Sequence of chain 1.A:
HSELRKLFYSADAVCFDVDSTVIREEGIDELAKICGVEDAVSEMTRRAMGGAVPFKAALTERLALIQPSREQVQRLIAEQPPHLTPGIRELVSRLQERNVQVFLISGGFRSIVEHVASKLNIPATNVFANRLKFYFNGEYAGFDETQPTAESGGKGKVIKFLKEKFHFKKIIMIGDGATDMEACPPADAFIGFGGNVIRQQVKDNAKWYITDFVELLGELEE

Binding-site contacts:
Ligand atom P7 contacts residue LYS158 of chain 1.A at 3.7 Å.
Ligand atom O5 contacts residue ALA181 of chain 1.A at 4.2 Å.
Ligand atom O4 contacts residue ASP179 of chain 1.A at 2.9 Å (salt-bridge).
Ligand atom N2 contacts residue THR182 of chain 1.A at 3.3 Å.
Ligand atom O5 contacts residue GLY180 of chain 1.A at 3.6 Å.
Ligand atom P7 contacts residue ASP22 of chain 1.A at 3.9 Å.
Ligand atom O10 contacts residue GLY110 of chain 1.A at 4.1 Å.
Ligand atom N2 contacts residue ASP183 of chain 1.A at 4.1 Å.
Ligand atom C3 contacts residue THR182 of chain 1.A at 4.4 Å.
Ligand atom O10 contacts residue ASP22 of chain 1.A at 3.0 Å.
Ligand atom C6 contacts residue ASP22 of chain 1.A at 4.1 Å.
Ligand atom C1 contacts residue LYS158 of chain 1.A at 3.9 Å.
Ligand atom O8 contacts residue LYS158 of chain 1.A at 2.9 Å (salt-bridge).
Ligand atom C3 contacts residue ASP183 of chain 1.A at 4.3 Å.
Ligand atom C6 contacts residue ASP179 of chain 1.A at 4.0 Å.
Ligand atom C6 contacts residue ASP183 of chain 1.A at 4.1 Å.
Ligand atom C3 contacts residue ASP179 of chain 1.A at 3.8 Å.
Ligand atom N2 contacts residue LYS158 of chain 1.A at 3.1 Å (salt-bridge).
Ligand atom O10 contacts residue VAL21 of chain 1.A at 4.4 Å.
Ligand atom P7 contacts residue GLY110 of chain 1.A at 4.2 Å.
Ligand atom C1 contacts residue ASP20 of chain 1.A at 4.0 Å.
Ligand atom C3 contacts residue GLY180 of chain 1.A at 4.0 Å.
Ligand atom O10 contacts residue LYS158 of chain 1.A at 4.2 Å.
Ligand atom O8 contacts residue ASP20 of chain 1.A at 4.4 Å.
Ligand atom O5 contacts residue THR182 of chain 1.A at 3.2 Å (h-bond).
Ligand atom N2 contacts residue ASP20 of chain 1.A at 4.2 Å.
Ligand atom O9 contacts residue GLU29 of chain 1.A at 3.0 Å (salt-bridge).
Ligand atom C6 contacts residue ASP20 of chain 1.A at 2.9 Å.
Ligand atom O8 contacts residue SER109 of chain 1.A at 4.0 Å.
Ligand atom O10 contacts residue SER109 of chain 1.A at 3.2 Å (h-bond).
Ligand atom O10 contacts residue ASP20 of chain 1.A at 3.4 Å (salt-bridge).
Ligand atom O8 contacts residue GLY111 of chain 1.A at 4.4 Å.
Ligand atom C6 contacts residue LYS158 of chain 1.A at 3.4 Å.
Ligand atom O4 contacts residue GLY180 of chain 1.A at 3.7 Å.
Ligand atom C1 contacts residue THR182 of chain 1.A at 4.4 Å.
Ligand atom P7 contacts residue SER109 of chain 1.A at 4.3 Å.
Ligand atom O8 contacts residue GLY110 of chain 1.A at 2.9 Å (h-bond).
Ligand atom O9 contacts residue ASP22 of chain 1.A at 3.5 Å (salt-bridge).
Ligand atom P7 contacts residue ASP20 of chain 1.A at 3.9 Å.
Ligand atom O4 contacts residue ASP183 of chain 1.A at 4.3 Å.

This protein binds this small molecule.
Small molecule (SMILES): N[C@H](CP(=O)(O)O)C(=O)O